This small molecule binds to this protein.
Small molecule (SMILES): CC[C@H](C)[C@H](NC(=O)[C@H](C)N)C(=O)N[C@@H](CC(C)C)C(=O)N[C@@H](CC1=NC=NC1)C(=O)N[C@@H](C)C(=O)N[C@@H](CC(C)C)C(=O)N[C@@H](CC(C)C)C(=O)N[C@@H](CCC(N)=O)C(=O)N[C@@H](C)C=O

Sequence of chain 1.B:
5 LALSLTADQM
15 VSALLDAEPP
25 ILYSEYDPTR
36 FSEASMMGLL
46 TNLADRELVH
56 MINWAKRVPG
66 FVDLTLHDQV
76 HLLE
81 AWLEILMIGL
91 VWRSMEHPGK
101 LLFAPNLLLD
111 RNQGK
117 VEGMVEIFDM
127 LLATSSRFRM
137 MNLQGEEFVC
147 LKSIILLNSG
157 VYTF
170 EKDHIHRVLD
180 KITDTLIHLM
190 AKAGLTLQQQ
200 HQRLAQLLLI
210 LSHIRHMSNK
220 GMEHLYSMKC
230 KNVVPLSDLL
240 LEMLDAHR

Binding-site contacts:
Ligand atom CA contacts residue GLU241 of chain 1.B at 3.8 Å.
Ligand atom CG contacts residue LEU71 of chain 1.B at 3.5 Å (hydrophobic).
Ligand atom CB contacts residue LEU71 of chain 1.B at 3.5 Å (hydrophobic).
Ligand atom CD2 contacts residue GLU79 of chain 1.B at 3.7 Å.
Ligand atom CD2 contacts residue MET242 of chain 1.B at 4.0 Å (hydrophobic).
Ligand atom CD1 contacts residue ASP237 of chain 1.B at 3.5 Å.
Ligand atom O contacts residue ILE57 of chain 1.B at 4.1 Å.
Ligand atom CD2 contacts residue ILE57 of chain 1.B at 3.8 Å (hydrophobic).
Ligand atom N contacts residue GLU241 of chain 1.B at 2.9 Å (salt-bridge).
Ligand atom CB contacts residue GLU241 of chain 1.B at 3.5 Å.
Ligand atom CG1 contacts residue GLU241 of chain 1.B at 3.7 Å.
Ligand atom CD2 contacts residue LEU78 of chain 1.B at 3.8 Å (hydrophobic).
Ligand atom CG2 contacts residue LEU238 of chain 1.B at 3.9 Å (hydrophobic).
Ligand atom C contacts residue ILE57 of chain 1.B at 4.1 Å (hydrophobic).
Ligand atom CD2 contacts residue LEU71 of chain 1.B at 3.5 Å (hydrophobic).
Ligand atom CD1 contacts residue LEU238 of chain 1.B at 3.6 Å (hydrophobic).
Ligand atom CD1 contacts residue LEU78 of chain 1.B at 4.1 Å (hydrophobic).
Ligand atom CD1 contacts residue LEU71 of chain 1.B at 4.0 Å (hydrophobic).
Ligand atom CE1 contacts residue LEU71 of chain 1.B at 3.2 Å (hydrophobic).
Ligand atom C contacts residue LYS61 of chain 1.B at 4.1 Å.
Ligand atom O contacts residue LYS61 of chain 1.B at 4.0 Å.
Ligand atom CD1 contacts residue LEU238 of chain 1.B at 4.0 Å (hydrophobic).
Ligand atom ND1 contacts residue VAL75 of chain 1.B at 4.0 Å.
Ligand atom CG contacts residue LEU71 of chain 1.B at 4.0 Å (hydrophobic).
Ligand atom CD1 contacts residue GLU241 of chain 1.B at 4.0 Å.
Ligand atom NE2 contacts residue LEU71 of chain 1.B at 2.9 Å.
Ligand atom CB contacts residue GLU241 of chain 1.B at 3.9 Å.
Ligand atom OE1 contacts residue LEU71 of chain 1.B at 3.5 Å.
Ligand atom CA contacts residue GLU241 of chain 1.B at 3.7 Å.
Ligand atom CD contacts residue LEU71 of chain 1.B at 3.5 Å (hydrophobic).
Ligand atom ND1 contacts residue LEU71 of chain 1.B at 3.8 Å.
Ligand atom CD1 contacts residue VAL75 of chain 1.B at 3.6 Å (hydrophobic).
Ligand atom O contacts residue LYS61 of chain 1.B at 3.2 Å (salt-bridge).
Ligand atom CD1 contacts residue ILE57 of chain 1.B at 3.4 Å (hydrophobic).
Ligand atom CD2 contacts residue VAL75 of chain 1.B at 3.8 Å (hydrophobic).
Ligand atom CB contacts residue ILE57 of chain 1.B at 3.9 Å (hydrophobic).
Ligand atom C contacts residue GLU241 of chain 1.B at 3.8 Å.
Ligand atom CD1 contacts residue GLN74 of chain 1.B at 4.0 Å.
Ligand atom CG contacts residue ILE57 of chain 1.B at 4.1 Å (hydrophobic).
Ligand atom CD2 contacts residue GLN74 of chain 1.B at 3.7 Å.